Binding-site contacts:
Ligand atom CG2 contacts residue PHE71 of chain 46.A at 4.0 Å (hydrophobic).
Ligand atom CD1 contacts residue THR349 of chain 46.A at 4.4 Å.

Sequence of chain 46.A:
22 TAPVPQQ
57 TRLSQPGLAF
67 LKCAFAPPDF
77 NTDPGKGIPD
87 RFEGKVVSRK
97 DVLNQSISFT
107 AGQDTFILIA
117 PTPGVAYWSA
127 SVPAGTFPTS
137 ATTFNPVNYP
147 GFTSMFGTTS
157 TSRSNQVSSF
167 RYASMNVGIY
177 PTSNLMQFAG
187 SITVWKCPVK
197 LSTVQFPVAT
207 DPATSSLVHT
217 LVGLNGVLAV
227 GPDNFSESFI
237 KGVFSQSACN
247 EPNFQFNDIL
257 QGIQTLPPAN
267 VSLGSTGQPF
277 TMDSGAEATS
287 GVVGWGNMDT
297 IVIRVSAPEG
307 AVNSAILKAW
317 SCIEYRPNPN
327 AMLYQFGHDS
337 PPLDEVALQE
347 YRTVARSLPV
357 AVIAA

A small-molecule ligand and the protein it binds are described below.
Small molecule (SMILES): CC[C@H](C)[C@@H](C=O)NC(=O)[C@H](CO)NC(=O)[C@H](CCCCN)NC(=O)[C@@H](N)C(C)C